Sequence of chain 13.C:
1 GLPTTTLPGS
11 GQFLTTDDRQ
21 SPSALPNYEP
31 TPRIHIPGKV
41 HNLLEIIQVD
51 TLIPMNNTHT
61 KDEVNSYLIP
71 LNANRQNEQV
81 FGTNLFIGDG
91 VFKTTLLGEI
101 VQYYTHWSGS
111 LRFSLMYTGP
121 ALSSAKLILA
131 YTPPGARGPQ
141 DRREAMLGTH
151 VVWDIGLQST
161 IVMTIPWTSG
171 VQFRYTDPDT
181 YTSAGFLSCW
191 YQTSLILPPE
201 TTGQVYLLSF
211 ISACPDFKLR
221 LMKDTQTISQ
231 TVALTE

The protein below binds the small molecule below.
Small molecule (SMILES): Cc1cc(CCCCCOc2ccc(C3=NCCO3)cc2)on1

Binding-site contacts:
Ligand atom C1C contacts residue MET221 of chain 13.A at 4.0 Å (hydrophobic).
Ligand atom C5A contacts residue ALA150 of chain 13.A at 4.0 Å (hydrophobic).
Ligand atom O1A contacts residue PHE186 of chain 13.A at 3.0 Å.
Ligand atom C5A contacts residue PHE186 of chain 13.A at 3.5 Å (hydrophobic).
Ligand atom C4 contacts residue LEU106 of chain 13.A at 3.5 Å (hydrophobic).
Ligand atom C1B contacts residue TYR128 of chain 13.A at 3.6 Å (hydrophobic).
Ligand atom C5B contacts residue PHE186 of chain 13.A at 3.9 Å (hydrophobic).
Ligand atom N2 contacts residue MET221 of chain 13.A at 3.4 Å (h-bond).
Ligand atom C4B contacts residue PHE186 of chain 13.A at 3.6 Å (hydrophobic).
Ligand atom C5B contacts residue MET224 of chain 13.A at 3.8 Å (hydrophobic).
Ligand atom C2A contacts residue TYR152 of chain 13.A at 3.6 Å (hydrophobic).
Ligand atom C3B contacts residue VAL188 of chain 13.A at 3.8 Å (hydrophobic).
Ligand atom C1B contacts residue ILE104 of chain 13.A at 4.0 Å (hydrophobic).
Ligand atom O1B contacts residue TYR128 of chain 13.A at 3.4 Å (h-bond).
Ligand atom C2A contacts residue PHE186 of chain 13.A at 3.3 Å (hydrophobic).
Ligand atom C1C contacts residue LEU106 of chain 13.A at 4.0 Å (hydrophobic).
Ligand atom C2C contacts residue TYR197 of chain 13.A at 3.7 Å (hydrophobic).
Ligand atom O1 contacts residue MET221 of chain 13.A at 2.5 Å (h-bond).
Ligand atom C4C contacts residue VAL188 of chain 13.A at 3.7 Å (hydrophobic).
Ligand atom C4A contacts residue PRO174 of chain 13.A at 3.1 Å (hydrophobic).
Ligand atom C4B contacts residue TYR152 of chain 13.A at 3.8 Å (hydrophobic).
Ligand atom C5C contacts residue VAL191 of chain 13.A at 3.8 Å (hydrophobic).
Ligand atom C5 contacts residue MET221 of chain 13.A at 3.6 Å (hydrophobic).
Ligand atom N3A contacts residue PHE186 of chain 13.A at 4.0 Å.
Ligand atom C5B contacts residue TYR128 of chain 13.A at 4.0 Å (hydrophobic).
Ligand atom C6B contacts residue TYR128 of chain 13.A at 3.3 Å (hydrophobic).
Ligand atom N3A contacts residue PRO174 of chain 13.A at 3.7 Å.
Ligand atom C5C contacts residue VAL188 of chain 13.A at 4.1 Å (hydrophobic).
Ligand atom N3A contacts residue ALA24 of chain 13.C at 3.8 Å.
Ligand atom C5A contacts residue VAL176 of chain 13.A at 3.6 Å (hydrophobic).
Ligand atom C2C contacts residue MET221 of chain 13.A at 4.0 Å (hydrophobic).
Ligand atom O1B contacts residue ILE104 of chain 13.A at 3.9 Å.
Ligand atom C1B contacts residue VAL188 of chain 13.A at 3.8 Å (hydrophobic).
Ligand atom C3C contacts residue TYR128 of chain 13.A at 3.4 Å (hydrophobic).
Ligand atom C6B contacts residue ILE104 of chain 13.A at 3.6 Å (hydrophobic).
Ligand atom C1C contacts residue TYR128 of chain 13.A at 3.9 Å (hydrophobic).
Ligand atom N3A contacts residue TYR152 of chain 13.A at 3.5 Å.
Ligand atom C2B contacts residue VAL188 of chain 13.A at 3.5 Å (hydrophobic).
Ligand atom C4C contacts residue VAL191 of chain 13.A at 3.0 Å (hydrophobic).
Ligand atom C3B contacts residue TYR152 of chain 13.A at 3.7 Å (hydrophobic).

Sequence of chain 13.A:
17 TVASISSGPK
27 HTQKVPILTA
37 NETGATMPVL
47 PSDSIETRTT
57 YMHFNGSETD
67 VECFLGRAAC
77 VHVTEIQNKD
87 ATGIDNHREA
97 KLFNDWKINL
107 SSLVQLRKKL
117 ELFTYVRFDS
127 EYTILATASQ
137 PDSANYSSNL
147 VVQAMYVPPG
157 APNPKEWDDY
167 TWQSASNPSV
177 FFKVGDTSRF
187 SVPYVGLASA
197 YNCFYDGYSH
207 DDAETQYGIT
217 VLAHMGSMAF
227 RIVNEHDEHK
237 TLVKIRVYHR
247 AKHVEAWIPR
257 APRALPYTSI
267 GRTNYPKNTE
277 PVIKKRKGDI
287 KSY